The small molecule below binds the protein below.
Small molecule (SMILES): C=Cc1ccccc1

Sequence of chain 1.A:
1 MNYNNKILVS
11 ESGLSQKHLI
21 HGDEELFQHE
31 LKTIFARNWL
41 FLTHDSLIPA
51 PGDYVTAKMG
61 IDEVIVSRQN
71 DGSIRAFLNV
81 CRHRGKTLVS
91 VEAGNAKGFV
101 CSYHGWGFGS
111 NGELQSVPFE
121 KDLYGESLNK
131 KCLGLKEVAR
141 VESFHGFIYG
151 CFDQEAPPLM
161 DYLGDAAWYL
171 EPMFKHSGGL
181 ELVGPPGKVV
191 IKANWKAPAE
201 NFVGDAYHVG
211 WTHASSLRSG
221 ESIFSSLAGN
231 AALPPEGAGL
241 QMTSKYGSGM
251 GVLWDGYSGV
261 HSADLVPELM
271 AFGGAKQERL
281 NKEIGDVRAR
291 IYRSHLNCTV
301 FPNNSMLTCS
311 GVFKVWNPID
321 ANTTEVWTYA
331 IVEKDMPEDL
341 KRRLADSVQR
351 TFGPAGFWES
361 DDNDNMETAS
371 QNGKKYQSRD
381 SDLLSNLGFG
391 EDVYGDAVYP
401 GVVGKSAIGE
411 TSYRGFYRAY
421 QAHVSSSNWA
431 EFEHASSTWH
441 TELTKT

Binding-site contacts:
Ligand atom CAH contacts residue ASN297 of chain 1.A at 4.4 Å.
Ligand atom CAG contacts residue VAL209 of chain 1.A at 4.2 Å (hydrophobic).
Ligand atom CAD contacts residue HIS295 of chain 1.A at 4.2 Å.
Ligand atom CAE contacts residue PHE224 of chain 1.A at 4.2 Å (hydrophobic).
Ligand atom CAA contacts residue ASN297 of chain 1.A at 4.2 Å.
Ligand atom CAG contacts residue LEU307 of chain 1.A at 4.1 Å (hydrophobic).
Ligand atom CAB contacts residue HIS208 of chain 1.A at 3.9 Å.
Ligand atom CAE contacts residue VAL260 of chain 1.A at 4.2 Å (hydrophobic).
Ligand atom CAA contacts residue ASN201 of chain 1.A at 3.5 Å.
Ligand atom CAF contacts residue ASP205 of chain 1.A at 4.4 Å.
Ligand atom CAA contacts residue PHE202 of chain 1.A at 4.0 Å (hydrophobic).
Ligand atom CAH contacts residue LEU307 of chain 1.A at 4.1 Å (hydrophobic).
Ligand atom CAG contacts residue HIS295 of chain 1.A at 4.4 Å.
Ligand atom CAA contacts residue ASP205 of chain 1.A at 3.8 Å.
Ligand atom CAF contacts residue VAL209 of chain 1.A at 4.0 Å (hydrophobic).
Ligand atom CAH contacts residue VAL209 of chain 1.A at 4.0 Å (hydrophobic).
Ligand atom CAD contacts residue VAL209 of chain 1.A at 4.1 Å (hydrophobic).
Ligand atom CAF contacts residue LEU307 of chain 1.A at 4.5 Å (hydrophobic).
Ligand atom CAE contacts residue VAL209 of chain 1.A at 4.3 Å (hydrophobic).
Ligand atom CAB contacts residue LEU307 of chain 1.A at 4.1 Å (hydrophobic).
Ligand atom CAC contacts residue VAL209 of chain 1.A at 4.3 Å (hydrophobic).
Ligand atom CAE contacts residue HIS295 of chain 1.A at 3.8 Å.
Ligand atom CAB contacts residue ASN201 of chain 1.A at 4.2 Å.
Ligand atom CAF contacts residue ASN297 of chain 1.A at 3.7 Å.
Ligand atom CAA contacts residue HIS208 of chain 1.A at 3.7 Å.
Ligand atom CAD contacts residue ASN297 of chain 1.A at 3.9 Å.
Ligand atom CAC contacts residue HIS295 of chain 1.A at 3.6 Å.
Ligand atom CAC contacts residue PHE224 of chain 1.A at 4.0 Å (hydrophobic).